Binding-site contacts:
Ligand atom C7 contacts residue ASN221 of chain 1.A at 3.5 Å.
Ligand atom O5 contacts residue THR223 of chain 1.A at 4.4 Å.
Ligand atom C2 contacts residue ASN221 of chain 1.A at 2.4 Å.
Ligand atom C4 contacts residue ASN221 of chain 1.A at 4.0 Å.
Ligand atom O6 contacts residue THR95 of chain 1.A at 3.6 Å.
Ligand atom C5 contacts residue THR223 of chain 1.A at 4.1 Å.
Ligand atom C1 contacts residue ASN221 of chain 1.A at 1.2 Å.
Ligand atom O5 contacts residue ASN221 of chain 1.A at 2.0 Å (h-bond).
Ligand atom C1 contacts residue THR223 of chain 1.A at 4.0 Å.
Ligand atom C1 contacts residue THR95 of chain 1.A at 3.9 Å.
Ligand atom C6 contacts residue ASN221 of chain 1.A at 4.4 Å.
Ligand atom C5 contacts residue ASN221 of chain 1.A at 3.3 Å.
Ligand atom C5 contacts residue THR95 of chain 1.A at 4.4 Å.
Ligand atom O7 contacts residue ASN221 of chain 1.A at 4.0 Å.
Ligand atom C8 contacts residue ASN221 of chain 1.A at 3.9 Å.
Ligand atom N2 contacts residue ASN221 of chain 1.A at 2.8 Å (h-bond).
Ligand atom C3 contacts residue ASN221 of chain 1.A at 3.7 Å.
Ligand atom O5 contacts residue THR95 of chain 1.A at 3.6 Å.

Sequence of chain 1.A:
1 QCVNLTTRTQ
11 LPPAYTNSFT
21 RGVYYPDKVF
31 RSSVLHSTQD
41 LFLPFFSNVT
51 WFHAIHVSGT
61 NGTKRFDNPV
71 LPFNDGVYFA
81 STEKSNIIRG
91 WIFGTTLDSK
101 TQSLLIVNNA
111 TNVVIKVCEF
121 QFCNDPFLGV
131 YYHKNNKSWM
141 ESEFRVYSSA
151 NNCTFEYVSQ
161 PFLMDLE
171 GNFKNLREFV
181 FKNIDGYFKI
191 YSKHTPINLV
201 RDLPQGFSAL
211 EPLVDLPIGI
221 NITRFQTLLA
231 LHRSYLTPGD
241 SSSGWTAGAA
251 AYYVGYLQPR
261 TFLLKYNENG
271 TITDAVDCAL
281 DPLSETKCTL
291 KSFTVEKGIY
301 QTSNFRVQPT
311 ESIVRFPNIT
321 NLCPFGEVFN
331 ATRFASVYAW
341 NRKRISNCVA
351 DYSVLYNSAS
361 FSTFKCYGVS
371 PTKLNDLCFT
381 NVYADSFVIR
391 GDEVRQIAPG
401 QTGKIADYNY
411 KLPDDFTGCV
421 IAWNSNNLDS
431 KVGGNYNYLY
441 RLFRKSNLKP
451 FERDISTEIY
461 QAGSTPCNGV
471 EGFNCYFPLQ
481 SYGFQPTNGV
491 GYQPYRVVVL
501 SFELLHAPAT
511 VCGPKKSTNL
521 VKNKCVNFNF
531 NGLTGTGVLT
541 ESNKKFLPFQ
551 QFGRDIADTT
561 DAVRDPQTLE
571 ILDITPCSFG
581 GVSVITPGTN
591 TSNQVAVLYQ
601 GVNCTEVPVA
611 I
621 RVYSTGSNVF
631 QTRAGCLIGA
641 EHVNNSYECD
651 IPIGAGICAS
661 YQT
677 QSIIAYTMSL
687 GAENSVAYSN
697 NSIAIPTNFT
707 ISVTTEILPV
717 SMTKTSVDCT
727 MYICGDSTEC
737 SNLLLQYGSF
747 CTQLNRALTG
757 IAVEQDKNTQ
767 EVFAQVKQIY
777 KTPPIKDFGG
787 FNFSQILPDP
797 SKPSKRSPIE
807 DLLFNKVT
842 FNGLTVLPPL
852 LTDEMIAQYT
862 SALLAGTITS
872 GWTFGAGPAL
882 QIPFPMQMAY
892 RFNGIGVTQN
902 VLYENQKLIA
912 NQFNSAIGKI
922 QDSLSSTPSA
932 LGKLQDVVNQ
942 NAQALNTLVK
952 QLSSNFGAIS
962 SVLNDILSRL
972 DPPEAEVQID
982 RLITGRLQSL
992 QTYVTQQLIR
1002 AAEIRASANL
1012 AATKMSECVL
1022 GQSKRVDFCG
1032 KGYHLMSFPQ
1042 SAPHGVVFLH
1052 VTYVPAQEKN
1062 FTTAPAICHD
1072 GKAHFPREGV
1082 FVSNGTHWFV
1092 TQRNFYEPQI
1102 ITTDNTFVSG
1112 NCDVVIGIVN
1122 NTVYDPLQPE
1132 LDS

This small molecule binds to this protein.
Small molecule (SMILES): CC(=O)N[C@@H]1[C@@H](O)[C@H](O)[C@@H](CO)O[C@H]1O